Binding-site contacts:
Ligand atom OAD contacts residue SER645 of chain 1.D at 2.6 Å (h-bond).
Ligand atom CAZ contacts residue TYR441 of chain 1.D at 3.7 Å (hydrophobic).
Ligand atom NAP contacts residue TYR441 of chain 1.D at 3.3 Å.
Ligand atom CAM contacts residue GLU696 of chain 1.D at 3.8 Å.
Ligand atom FAG contacts residue TYR396 of chain 1.D at 3.7 Å.
Ligand atom OAC contacts residue SER645 of chain 1.D at 3.0 Å (h-bond).
Ligand atom OAA contacts residue LEU470 of chain 1.D at 3.3 Å.
Ligand atom OAA contacts residue THR471 of chain 1.D at 3.0 Å (h-bond).
Ligand atom CAN contacts residue GLU393 of chain 1.D at 3.8 Å.
Ligand atom NAP contacts residue PRO469 of chain 1.D at 2.8 Å (h-bond).
Ligand atom CAU contacts residue TYR441 of chain 1.D at 3.6 Å (hydrophobic).
Ligand atom FAH contacts residue GLU393 of chain 1.D at 3.3 Å.
Ligand atom CAK contacts residue MET699 of chain 1.D at 3.7 Å (hydrophobic).
Ligand atom FAF contacts residue THR698 of chain 1.D at 3.2 Å.
Ligand atom NAP contacts residue THR471 of chain 1.D at 3.5 Å (h-bond).
Ligand atom OAA contacts residue TYR441 of chain 1.D at 3.5 Å.
Ligand atom FAG contacts residue PRO469 of chain 1.D at 3.4 Å.
Ligand atom OAA contacts residue ARG476 of chain 1.D at 2.6 Å (salt-bridge).
Ligand atom CAW contacts residue TYR441 of chain 1.D at 3.4 Å (hydrophobic).
Ligand atom FAG contacts residue GLU393 of chain 1.D at 3.7 Å.
Ligand atom CAJ contacts residue TYR441 of chain 1.D at 3.2 Å (hydrophobic).
Ligand atom OAQ contacts residue THR677 of chain 1.D at 2.9 Å (h-bond).
Ligand atom CAJ contacts residue TYR723 of chain 1.D at 3.7 Å (hydrophobic).
Ligand atom CAS contacts residue TYR441 of chain 1.D at 3.3 Å (hydrophobic).
Ligand atom CAV contacts residue PRO469 of chain 1.D at 3.5 Å (hydrophobic).
Ligand atom CAT contacts residue THR471 of chain 1.D at 3.4 Å.
Ligand atom CAI contacts residue TYR441 of chain 1.D at 3.8 Å (hydrophobic).
Ligand atom PBA contacts residue SER645 of chain 1.D at 3.3 Å.
Ligand atom CAT contacts residue TYR441 of chain 1.D at 3.3 Å (hydrophobic).
Ligand atom FAF contacts residue TYR723 of chain 1.D at 3.0 Å.
Ligand atom NAY contacts residue TYR441 of chain 1.D at 3.6 Å.
Ligand atom FAG contacts residue TYR441 of chain 1.D at 3.5 Å.
Ligand atom OAC contacts residue GLY644 of chain 1.D at 3.6 Å.
Ligand atom FAH contacts residue TYR441 of chain 1.D at 3.8 Å.
Ligand atom CAL contacts residue THR677 of chain 1.D at 3.0 Å.
Ligand atom OAB contacts residue ARG476 of chain 1.D at 2.9 Å (salt-bridge).
Ligand atom OAE contacts residue SER645 of chain 1.D at 3.3 Å (h-bond).
Ligand atom CAV contacts residue TYR441 of chain 1.D at 3.3 Å (hydrophobic).
Ligand atom CAZ contacts residue TYR723 of chain 1.D at 3.8 Å (hydrophobic).
Ligand atom CAJ contacts residue PRO469 of chain 1.D at 3.4 Å (hydrophobic).

The protein below binds the small molecule below.
Small molecule (SMILES): O=c1[nH]c2cc(C(F)(F)F)c(N3CCOCC3)cc2n(CP(=O)(O)O)c1=O

Sequence of chain 1.D:
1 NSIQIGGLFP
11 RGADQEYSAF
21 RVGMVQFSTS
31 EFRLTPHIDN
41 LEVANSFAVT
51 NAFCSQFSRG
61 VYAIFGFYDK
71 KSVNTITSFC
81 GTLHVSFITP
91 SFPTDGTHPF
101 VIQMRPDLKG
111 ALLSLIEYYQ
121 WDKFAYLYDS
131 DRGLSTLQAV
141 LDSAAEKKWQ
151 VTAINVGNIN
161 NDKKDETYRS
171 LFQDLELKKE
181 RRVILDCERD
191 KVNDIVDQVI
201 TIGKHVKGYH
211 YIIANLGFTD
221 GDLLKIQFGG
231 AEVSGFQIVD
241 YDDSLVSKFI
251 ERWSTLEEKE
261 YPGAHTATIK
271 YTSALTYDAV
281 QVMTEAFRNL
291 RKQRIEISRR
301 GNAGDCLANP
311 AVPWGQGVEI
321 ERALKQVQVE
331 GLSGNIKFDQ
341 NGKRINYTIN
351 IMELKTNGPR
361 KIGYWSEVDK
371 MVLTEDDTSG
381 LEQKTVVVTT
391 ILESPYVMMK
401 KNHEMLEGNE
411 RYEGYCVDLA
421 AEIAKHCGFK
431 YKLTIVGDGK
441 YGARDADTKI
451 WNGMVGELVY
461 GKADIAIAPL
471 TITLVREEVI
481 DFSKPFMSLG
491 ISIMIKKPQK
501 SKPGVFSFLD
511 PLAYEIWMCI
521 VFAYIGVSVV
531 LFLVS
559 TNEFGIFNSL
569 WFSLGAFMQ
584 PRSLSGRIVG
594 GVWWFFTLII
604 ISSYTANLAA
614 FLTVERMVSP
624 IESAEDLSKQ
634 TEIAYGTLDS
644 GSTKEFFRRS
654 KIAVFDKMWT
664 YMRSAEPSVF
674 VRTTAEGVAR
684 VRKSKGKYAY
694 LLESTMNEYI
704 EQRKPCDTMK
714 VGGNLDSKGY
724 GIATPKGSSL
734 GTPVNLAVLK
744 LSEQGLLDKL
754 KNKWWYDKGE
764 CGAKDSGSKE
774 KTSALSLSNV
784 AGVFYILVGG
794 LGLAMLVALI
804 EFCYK